Sequence of chain 4.A:
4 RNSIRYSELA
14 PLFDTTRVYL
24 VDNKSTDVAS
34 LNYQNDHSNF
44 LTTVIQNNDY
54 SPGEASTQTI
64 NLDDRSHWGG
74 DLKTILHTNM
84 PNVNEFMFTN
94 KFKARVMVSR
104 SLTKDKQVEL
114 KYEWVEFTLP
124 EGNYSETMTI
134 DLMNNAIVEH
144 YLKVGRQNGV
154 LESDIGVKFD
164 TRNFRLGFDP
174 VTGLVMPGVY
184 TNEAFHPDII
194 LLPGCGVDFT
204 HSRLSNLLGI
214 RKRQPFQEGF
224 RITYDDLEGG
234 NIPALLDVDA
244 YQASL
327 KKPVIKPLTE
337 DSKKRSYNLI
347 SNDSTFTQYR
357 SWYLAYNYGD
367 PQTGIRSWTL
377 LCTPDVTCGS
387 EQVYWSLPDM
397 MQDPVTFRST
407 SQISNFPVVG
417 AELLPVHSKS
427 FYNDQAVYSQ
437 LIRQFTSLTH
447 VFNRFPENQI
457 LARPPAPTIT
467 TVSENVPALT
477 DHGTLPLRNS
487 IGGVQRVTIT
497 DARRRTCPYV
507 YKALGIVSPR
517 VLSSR

Binding-site contacts:
Ligand atom C contacts residue HIS446 of chain 4.E at 3.4 Å.
Ligand atom OH contacts residue MET179 of chain 4.A at 3.4 Å (h-bond).
Ligand atom CG contacts residue GLU155 of chain 4.E at 3.8 Å.
Ligand atom CG2 contacts residue LEU145 of chain 4.E at 3.8 Å (hydrophobic).
Ligand atom CE2 contacts residue MET179 of chain 4.A at 3.7 Å (hydrophobic).
Ligand atom CB contacts residue LYS339 of chain 4.E at 2.9 Å.
Ligand atom CB contacts residue PRO452 of chain 4.E at 3.9 Å (hydrophobic).
Ligand atom CG1 contacts residue ARG450 of chain 4.E at 3.4 Å.
Ligand atom OD2 contacts residue LYS339 of chain 4.E at 3.6 Å.
Ligand atom O contacts residue ARG149 of chain 4.E at 2.6 Å (salt-bridge).
Ligand atom OH contacts residue HIS446 of chain 4.E at 3.1 Å (h-bond).
Ligand atom CD contacts residue ARG450 of chain 4.E at 2.9 Å.
Ligand atom CG contacts residue ARG450 of chain 4.E at 3.5 Å.
Ligand atom CA contacts residue GLU155 of chain 4.E at 3.9 Å.
Ligand atom OH contacts residue THR445 of chain 4.E at 3.2 Å.
Ligand atom O contacts residue ARG450 of chain 4.E at 3.3 Å (salt-bridge).
Ligand atom CE1 contacts residue PRO180 of chain 4.A at 3.2 Å (hydrophobic).
Ligand atom CA contacts residue LYS339 of chain 4.E at 3.1 Å.
Ligand atom CZ contacts residue ASP172 of chain 4.A at 3.8 Å.
Ligand atom CG contacts residue TYR244 of chain 4.A at 3.1 Å (hydrophobic).
Ligand atom OD1 contacts residue GLU155 of chain 4.E at 3.8 Å.
Ligand atom ND2 contacts residue GLU155 of chain 4.E at 3.1 Å (salt-bridge).
Ligand atom O contacts residue HIS446 of chain 4.E at 2.8 Å.
Ligand atom CG2 contacts residue GLU155 of chain 4.E at 3.7 Å.
Ligand atom CZ contacts residue THR445 of chain 4.E at 3.4 Å.
Ligand atom CD1 contacts residue PRO180 of chain 4.A at 3.5 Å (hydrophobic).
Ligand atom CG1 contacts residue PHE451 of chain 4.E at 3.4 Å (hydrophobic).
Ligand atom CG1 contacts residue GLU155 of chain 4.E at 3.8 Å.
Ligand atom CE1 contacts residue THR445 of chain 4.E at 3.3 Å.
Ligand atom CE2 contacts residue HIS446 of chain 4.E at 3.5 Å.
Ligand atom CZ contacts residue ARG149 of chain 4.E at 3.8 Å.
Ligand atom CG contacts residue LYS339 of chain 4.E at 3.8 Å.
Ligand atom CB contacts residue GLN245 of chain 4.A at 3.6 Å.
Ligand atom CE1 contacts residue ARG149 of chain 4.E at 3.6 Å.
Ligand atom OH contacts residue LEU239 of chain 4.A at 3.7 Å.
Ligand atom CZ contacts residue HIS446 of chain 4.E at 3.7 Å.
Ligand atom CB contacts residue ARG450 of chain 4.E at 3.6 Å.
Ligand atom OD1 contacts residue LYS339 of chain 4.E at 2.9 Å (salt-bridge).
Ligand atom CG contacts residue PRO452 of chain 4.E at 3.5 Å (hydrophobic).
Ligand atom C contacts residue ARG149 of chain 4.E at 3.8 Å.

The small molecule below binds the protein below.
Small molecule (SMILES): CC(C)[C@H](NC(=O)[C@@H]1CCCN1C(=O)[C@H](CC(N)=O)NC(=O)[C@H](Cc1ccccc1)NC(=O)[C@@H](N)[C@@H](C)O)C(=O)N[C@@H](Cc1ccc(O)cc1)C(=O)N1CCC[C@H]1C(=O)N[C@@H](Cc1ccc(O)cc1)C(=O)N[C@@H](CC(=O)O)C(=O)N[C@H](C=O)[C@@H](C)O

Sequence of chain 4.E:
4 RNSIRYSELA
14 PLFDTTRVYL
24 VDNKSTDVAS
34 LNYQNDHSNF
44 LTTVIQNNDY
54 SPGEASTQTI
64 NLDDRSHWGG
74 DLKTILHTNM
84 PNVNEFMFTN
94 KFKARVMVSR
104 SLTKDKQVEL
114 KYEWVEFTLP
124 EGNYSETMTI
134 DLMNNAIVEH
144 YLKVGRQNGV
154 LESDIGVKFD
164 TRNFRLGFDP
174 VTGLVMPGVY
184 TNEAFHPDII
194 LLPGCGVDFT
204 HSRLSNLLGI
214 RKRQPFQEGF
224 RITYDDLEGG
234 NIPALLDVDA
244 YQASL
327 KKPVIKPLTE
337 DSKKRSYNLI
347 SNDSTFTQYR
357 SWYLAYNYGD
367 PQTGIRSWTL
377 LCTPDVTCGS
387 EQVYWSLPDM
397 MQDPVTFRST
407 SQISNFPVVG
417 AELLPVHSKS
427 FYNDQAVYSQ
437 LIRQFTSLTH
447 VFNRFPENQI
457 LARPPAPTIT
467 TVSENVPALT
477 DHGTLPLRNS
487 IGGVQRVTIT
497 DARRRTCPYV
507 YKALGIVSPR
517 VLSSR